Sequence of chain 1.B:
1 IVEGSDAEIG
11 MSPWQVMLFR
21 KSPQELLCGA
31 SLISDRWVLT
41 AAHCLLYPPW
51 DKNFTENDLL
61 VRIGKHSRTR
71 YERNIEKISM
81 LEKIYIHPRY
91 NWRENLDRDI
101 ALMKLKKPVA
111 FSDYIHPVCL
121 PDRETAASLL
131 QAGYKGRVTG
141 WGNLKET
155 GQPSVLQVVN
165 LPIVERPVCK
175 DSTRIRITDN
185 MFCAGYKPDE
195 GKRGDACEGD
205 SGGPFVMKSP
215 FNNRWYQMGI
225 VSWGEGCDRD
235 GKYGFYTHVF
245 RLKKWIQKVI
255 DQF

The small molecule below binds the protein below.
Small molecule (SMILES): Oc1ccc2c(Cc3ccc(CN4CCCC4)c(Br)c3)c(-c3ccc(OCCN4CCCC4)cc3)sc2c1

Binding-site contacts:
Ligand atom C18 contacts residue GLU202 of chain 1.B at 3.8 Å.
Ligand atom C4 contacts residue GLY228 of chain 1.B at 3.8 Å.
Ligand atom C13 contacts residue SER226 of chain 1.B at 3.8 Å.
Ligand atom C5 contacts residue VAL225 of chain 1.B at 3.6 Å (hydrophobic).
Ligand atom C16 contacts residue GLU202 of chain 1.B at 3.5 Å.
Ligand atom C5 contacts residue GLY228 of chain 1.B at 3.5 Å.
Ligand atom C24 contacts residue GLU202 of chain 1.B at 3.6 Å.
Ligand atom C19 contacts residue TRP50 of chain 1.B at 3.7 Å (hydrophobic).
Ligand atom S1 contacts residue GLU202 of chain 1.B at 3.5 Å (salt-bridge).
Ligand atom C1 contacts residue ASP199 of chain 1.B at 3.7 Å.
Ligand atom O1 contacts residue ASP199 of chain 1.B at 2.5 Å (salt-bridge).
Ligand atom C11 contacts residue GLY228 of chain 1.B at 3.6 Å.
Ligand atom C12 contacts residue GLU202 of chain 1.B at 3.8 Å.
Ligand atom C2 contacts residue ALA200 of chain 1.B at 3.5 Å (hydrophobic).
Ligand atom BR1 contacts residue LEU96 of chain 1.B at 3.8 Å.
Ligand atom C6 contacts residue GLY228 of chain 1.B at 3.8 Å.
Ligand atom BR1 contacts residue TYR47 of chain 1.B at 3.5 Å.
Ligand atom O1 contacts residue GLY238 of chain 1.B at 3.2 Å.
Ligand atom C21 contacts residue GLY228 of chain 1.B at 3.6 Å.
Ligand atom C34 contacts residue GLU202 of chain 1.B at 3.9 Å.
Ligand atom S1 contacts residue CYS201 of chain 1.B at 3.6 Å.
Ligand atom O2 contacts residue GLU202 of chain 1.B at 3.3 Å (salt-bridge).
Ligand atom C30 contacts residue TRP50 of chain 1.B at 3.6 Å (hydrophobic).
Ligand atom C5 contacts residue SER226 of chain 1.B at 3.7 Å.
Ligand atom C17 contacts residue ILE179 of chain 1.B at 3.9 Å (hydrophobic).
Ligand atom C15 contacts residue SER226 of chain 1.B at 3.9 Å.
Ligand atom C5 contacts residue TRP227 of chain 1.B at 3.3 Å (hydrophobic).
Ligand atom C14 contacts residue GLU202 of chain 1.B at 3.6 Å.
Ligand atom C32 contacts residue TRP50 of chain 1.B at 3.7 Å (hydrophobic).
Ligand atom C6 contacts residue TRP227 of chain 1.B at 3.4 Å (hydrophobic).
Ligand atom S1 contacts residue CYS231 of chain 1.B at 3.8 Å.
Ligand atom C27 contacts residue TYR47 of chain 1.B at 3.7 Å (hydrophobic).
Ligand atom C7 contacts residue SER205 of chain 1.B at 3.6 Å.
Ligand atom C10 contacts residue GLU202 of chain 1.B at 3.8 Å.
Ligand atom C26 contacts residue LEU96 of chain 1.B at 3.8 Å (hydrophobic).
Ligand atom C7 contacts residue SER226 of chain 1.B at 3.7 Å.
Ligand atom C6 contacts residue VAL225 of chain 1.B at 3.5 Å (hydrophobic).
Ligand atom C15 contacts residue HIS43 of chain 1.B at 3.8 Å.
Ligand atom C31 contacts residue TYR47 of chain 1.B at 3.7 Å (hydrophobic).
Ligand atom C7 contacts residue HIS43 of chain 1.B at 3.8 Å.